Sequence of chain 1.A:
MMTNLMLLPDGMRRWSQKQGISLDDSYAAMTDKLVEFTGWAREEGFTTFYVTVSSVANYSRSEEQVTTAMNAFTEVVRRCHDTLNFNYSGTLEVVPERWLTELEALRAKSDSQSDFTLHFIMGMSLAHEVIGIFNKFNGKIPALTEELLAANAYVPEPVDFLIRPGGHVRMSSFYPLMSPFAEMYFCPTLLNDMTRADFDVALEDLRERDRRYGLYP

Sequence of chain 1.B:
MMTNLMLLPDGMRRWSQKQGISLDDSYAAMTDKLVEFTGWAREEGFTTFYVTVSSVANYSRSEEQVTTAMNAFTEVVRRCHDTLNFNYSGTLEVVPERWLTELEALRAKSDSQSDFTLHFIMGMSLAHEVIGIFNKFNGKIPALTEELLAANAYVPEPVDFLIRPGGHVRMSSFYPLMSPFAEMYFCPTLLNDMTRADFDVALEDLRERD

Binding-site contacts:
Ligand atom O2A contacts residue ASN72 of chain 1.B at 2.8 Å (h-bond).
Ligand atom PB contacts residue GLY228 of chain 1.A at 3.9 Å.
Ligand atom O1 contacts residue SER186 of chain 1.B at 3.9 Å.
Ligand atom PB contacts residue SER186 of chain 1.B at 3.4 Å.
Ligand atom O1A contacts residue MG1 of chain 1.J at 2.0 Å.
Ligand atom C1 contacts residue PRO23 of chain 1.B at 3.5 Å (hydrophobic).
Ligand atom O1B contacts residue ARG184 of chain 1.B at 2.7 Å (salt-bridge).
Ligand atom O1A contacts residue POP1 of chain 1.K at 3.0 Å (h-bond).
Ligand atom C4 contacts residue PRO23 of chain 1.B at 3.0 Å (hydrophobic).
Ligand atom O3B contacts residue TYR227 of chain 1.A at 3.4 Å (h-bond).
Ligand atom C3 contacts residue PHE188 of chain 1.B at 3.3 Å (hydrophobic).
Ligand atom C4 contacts residue PHE188 of chain 1.B at 3.4 Å (hydrophobic).
Ligand atom O1 contacts residue ARG178 of chain 1.B at 3.5 Å (salt-bridge).
Ligand atom O1B contacts residue SER186 of chain 1.B at 3.9 Å.
Ligand atom O1 contacts residue PHE188 of chain 1.B at 3.4 Å.
Ligand atom O3B contacts residue ARG226 of chain 1.A at 3.4 Å.
Ligand atom O2B contacts residue ARG184 of chain 1.B at 3.0 Å (salt-bridge).
Ligand atom C5 contacts residue THR66 of chain 1.B at 3.2 Å.
Ligand atom C4 contacts residue LEU22 of chain 1.B at 3.6 Å (hydrophobic).
Ligand atom C4 contacts residue THR66 of chain 1.B at 3.3 Å.
Ligand atom PA contacts residue MG1 of chain 1.J at 3.5 Å.
Ligand atom O1A contacts residue ARG75 of chain 1.B at 3.4 Å (salt-bridge).
Ligand atom O3A contacts residue SER186 of chain 1.B at 3.1 Å.
Ligand atom O1B contacts residue MG1 of chain 1.J at 3.9 Å.
Ligand atom O3B contacts residue GLY228 of chain 1.A at 2.8 Å (h-bond).
Ligand atom PB contacts residue ARG184 of chain 1.B at 3.6 Å.
Ligand atom O2A contacts residue ARG75 of chain 1.B at 3.5 Å (salt-bridge).
Ligand atom O2A contacts residue GLY228 of chain 1.A at 3.6 Å.
Ligand atom O2B contacts residue PHE195 of chain 1.A at 3.5 Å.
Ligand atom C2 contacts residue PHE188 of chain 1.B at 3.5 Å (hydrophobic).
Ligand atom C3 contacts residue PRO23 of chain 1.B at 3.1 Å (hydrophobic).
Ligand atom C2 contacts residue PRO23 of chain 1.B at 3.3 Å (hydrophobic).
Ligand atom C5 contacts residue PHE188 of chain 1.B at 3.4 Å (hydrophobic).
Ligand atom O3A contacts residue ARG178 of chain 1.B at 3.9 Å.
Ligand atom C1 contacts residue ASP24 of chain 1.B at 3.3 Å.
Ligand atom O1B contacts residue ARG178 of chain 1.B at 3.3 Å (salt-bridge).
Ligand atom C5 contacts residue VAL67 of chain 1.B at 3.3 Å (hydrophobic).
Ligand atom O2B contacts residue SER186 of chain 1.B at 2.6 Å (h-bond).
Ligand atom C1 contacts residue PHE188 of chain 1.B at 3.8 Å (hydrophobic).
Ligand atom O1A contacts residue ASP24 of chain 1.B at 3.2 Å (salt-bridge).

The protein below binds the small molecule below.
Small molecule (SMILES): CC(C)=CCO[P](=O)(O)OP(=O)(O)O